Sequence of chain 1.B:
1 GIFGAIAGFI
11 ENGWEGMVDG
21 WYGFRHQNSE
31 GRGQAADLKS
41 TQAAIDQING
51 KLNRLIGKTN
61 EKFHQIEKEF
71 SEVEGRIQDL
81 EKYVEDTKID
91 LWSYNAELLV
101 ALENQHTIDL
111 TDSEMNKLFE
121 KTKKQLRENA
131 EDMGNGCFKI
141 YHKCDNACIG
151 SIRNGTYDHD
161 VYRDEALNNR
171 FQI

The small molecule below binds the protein below.
Small molecule (SMILES): CC(=O)N[C@@H]1[C@@H](O)[C@H](O)[C@@H](CO)O[C@H]1O

Binding-site contacts:
Ligand atom C7 contacts residue ASN154 of chain 1.B at 3.4 Å.
Ligand atom C5 contacts residue ASN154 of chain 1.B at 3.6 Å.
Ligand atom C2 contacts residue ASN154 of chain 1.B at 2.1 Å.
Ligand atom C3 contacts residue ASN154 of chain 1.B at 3.5 Å.
Ligand atom O7 contacts residue ASN154 of chain 1.B at 3.4 Å (h-bond).
Ligand atom O3 contacts residue ASN154 of chain 1.B at 4.5 Å.
Ligand atom C4 contacts residue ASN154 of chain 1.B at 3.9 Å.
Ligand atom O5 contacts residue ASN154 of chain 1.B at 2.4 Å (h-bond).
Ligand atom N2 contacts residue ASN154 of chain 1.B at 2.7 Å (h-bond).
Ligand atom C1 contacts residue ASN154 of chain 1.B at 1.4 Å.